Sequence of chain 6.A:
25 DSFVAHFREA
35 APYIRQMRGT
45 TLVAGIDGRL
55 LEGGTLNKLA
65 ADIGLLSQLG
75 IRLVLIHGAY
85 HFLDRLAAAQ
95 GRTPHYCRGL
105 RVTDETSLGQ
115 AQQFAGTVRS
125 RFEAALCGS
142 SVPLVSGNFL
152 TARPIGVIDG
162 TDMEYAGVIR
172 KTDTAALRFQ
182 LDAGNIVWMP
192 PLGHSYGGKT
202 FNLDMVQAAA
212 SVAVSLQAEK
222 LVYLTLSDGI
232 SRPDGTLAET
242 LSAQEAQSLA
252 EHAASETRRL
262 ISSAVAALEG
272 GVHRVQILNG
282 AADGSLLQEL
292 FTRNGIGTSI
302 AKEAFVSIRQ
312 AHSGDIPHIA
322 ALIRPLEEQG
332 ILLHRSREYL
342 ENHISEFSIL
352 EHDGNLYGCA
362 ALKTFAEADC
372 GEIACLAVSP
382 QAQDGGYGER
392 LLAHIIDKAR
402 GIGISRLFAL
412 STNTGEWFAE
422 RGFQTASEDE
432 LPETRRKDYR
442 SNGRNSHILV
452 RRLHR

A protein and the small-molecule ligand that binds it are described below.
Small molecule (SMILES): CC(=O)N[C@@H](CCC(=O)O)C(=O)O

Binding-site contacts:
Ligand atom CG contacts residue LEU411 of chain 6.A at 3.2 Å (hydrophobic).
Ligand atom C7 contacts residue CYS376 of chain 6.A at 3.6 Å (hydrophobic).
Ligand atom OE2 contacts residue SER447 of chain 6.A at 2.1 Å (h-bond).
Ligand atom C8 contacts residue ILE374 of chain 6.A at 3.6 Å (hydrophobic).
Ligand atom OXT contacts residue LEU333 of chain 6.A at 3.8 Å.
Ligand atom CD contacts residue ARG445 of chain 6.A at 2.5 Å.
Ligand atom OE1 contacts residue LEU334 of chain 6.A at 3.9 Å.
Ligand atom O contacts residue ARG336 of chain 6.A at 3.4 Å (salt-bridge).
Ligand atom CD contacts residue SER447 of chain 6.A at 3.1 Å.
Ligand atom OE1 contacts residue ARG445 of chain 6.A at 3.3 Å (salt-bridge).
Ligand atom CG contacts residue ILE332 of chain 6.A at 3.9 Å (hydrophobic).
Ligand atom CB contacts residue LEU411 of chain 6.A at 3.8 Å (hydrophobic).
Ligand atom O7 contacts residue CYS376 of chain 6.A at 2.9 Å (h-bond).
Ligand atom CG contacts residue SER412 of chain 6.A at 4.0 Å.
Ligand atom OE1 contacts residue SER447 of chain 6.A at 3.4 Å (h-bond).
Ligand atom O7 contacts residue ALA375 of chain 6.A at 3.8 Å.
Ligand atom O contacts residue CYS376 of chain 6.A at 2.5 Å (h-bond).
Ligand atom CD contacts residue LEU411 of chain 6.A at 3.8 Å (hydrophobic).
Ligand atom OXT contacts residue ARG336 of chain 6.A at 2.8 Å (salt-bridge).
Ligand atom O7 contacts residue COA1 of chain 6.B at 3.6 Å (h-bond).
Ligand atom C8 contacts residue LEU411 of chain 6.A at 3.6 Å (hydrophobic).
Ligand atom C contacts residue ARG336 of chain 6.A at 3.7 Å.
Ligand atom C7 contacts residue COA1 of chain 6.B at 3.2 Å.
Ligand atom N2 contacts residue COA1 of chain 6.B at 3.5 Å (h-bond).
Ligand atom CB contacts residue ARG445 of chain 6.A at 3.7 Å.
Ligand atom C7 contacts residue LEU411 of chain 6.A at 3.8 Å (hydrophobic).
Ligand atom OE1 contacts residue ARG436 of chain 6.A at 3.6 Å.
Ligand atom CA contacts residue LEU333 of chain 6.A at 4.0 Å (hydrophobic).
Ligand atom OE2 contacts residue ARG445 of chain 6.A at 2.4 Å (salt-bridge).
Ligand atom C8 contacts residue COA1 of chain 6.B at 3.5 Å.
Ligand atom OE1 contacts residue LEU411 of chain 6.A at 3.8 Å.
Ligand atom N2 contacts residue LEU411 of chain 6.A at 3.2 Å (h-bond).
Ligand atom OXT contacts residue LEU334 of chain 6.A at 2.9 Å (h-bond).
Ligand atom C contacts residue LEU334 of chain 6.A at 4.0 Å (hydrophobic).
Ligand atom C contacts residue CYS376 of chain 6.A at 3.5 Å (hydrophobic).
Ligand atom O7 contacts residue LEU377 of chain 6.A at 3.0 Å (h-bond).
Ligand atom CG contacts residue ARG445 of chain 6.A at 3.0 Å.
Ligand atom O contacts residue ALA375 of chain 6.A at 3.3 Å.
Ligand atom CB contacts residue LEU334 of chain 6.A at 3.9 Å (hydrophobic).
Ligand atom C8 contacts residue PHE419 of chain 6.A at 4.0 Å (hydrophobic).